A protein and the small-molecule ligand that binds it are described below.
Small molecule (SMILES): CC(=O)N[C@@H]1[C@@H](O)[C@H](O)[C@@H](CO)O[C@H]1O

Binding-site contacts:
Ligand atom O6 contacts residue GLY212 of chain 1.A at 3.4 Å.
Ligand atom C5 contacts residue GLY212 of chain 1.A at 4.3 Å.
Ligand atom C1 contacts residue ASN249 of chain 1.A at 1.4 Å.
Ligand atom C6 contacts residue LEU213 of chain 1.A at 4.3 Å (hydrophobic).
Ligand atom O5 contacts residue LEU213 of chain 1.A at 3.9 Å.
Ligand atom C8 contacts residue SER247 of chain 1.A at 3.6 Å.
Ligand atom C3 contacts residue ASN249 of chain 1.A at 3.8 Å.
Ligand atom C4 contacts residue ASN249 of chain 1.A at 4.2 Å.
Ligand atom C1 contacts residue GLY212 of chain 1.A at 4.4 Å.
Ligand atom C2 contacts residue ASN249 of chain 1.A at 2.4 Å.
Ligand atom O6 contacts residue LEU213 of chain 1.A at 3.4 Å (h-bond).
Ligand atom C8 contacts residue ASN249 of chain 1.A at 3.6 Å.
Ligand atom O5 contacts residue ASN249 of chain 1.A at 2.3 Å (h-bond).
Ligand atom C7 contacts residue ASN249 of chain 1.A at 3.4 Å.
Ligand atom C5 contacts residue ASN249 of chain 1.A at 3.6 Å.
Ligand atom O7 contacts residue ASN249 of chain 1.A at 4.1 Å.
Ligand atom C6 contacts residue GLY212 of chain 1.A at 3.7 Å.
Ligand atom N2 contacts residue ASN249 of chain 1.A at 3.0 Å (h-bond).
Ligand atom O5 contacts residue GLY212 of chain 1.A at 3.6 Å.

Sequence of chain 1.A:
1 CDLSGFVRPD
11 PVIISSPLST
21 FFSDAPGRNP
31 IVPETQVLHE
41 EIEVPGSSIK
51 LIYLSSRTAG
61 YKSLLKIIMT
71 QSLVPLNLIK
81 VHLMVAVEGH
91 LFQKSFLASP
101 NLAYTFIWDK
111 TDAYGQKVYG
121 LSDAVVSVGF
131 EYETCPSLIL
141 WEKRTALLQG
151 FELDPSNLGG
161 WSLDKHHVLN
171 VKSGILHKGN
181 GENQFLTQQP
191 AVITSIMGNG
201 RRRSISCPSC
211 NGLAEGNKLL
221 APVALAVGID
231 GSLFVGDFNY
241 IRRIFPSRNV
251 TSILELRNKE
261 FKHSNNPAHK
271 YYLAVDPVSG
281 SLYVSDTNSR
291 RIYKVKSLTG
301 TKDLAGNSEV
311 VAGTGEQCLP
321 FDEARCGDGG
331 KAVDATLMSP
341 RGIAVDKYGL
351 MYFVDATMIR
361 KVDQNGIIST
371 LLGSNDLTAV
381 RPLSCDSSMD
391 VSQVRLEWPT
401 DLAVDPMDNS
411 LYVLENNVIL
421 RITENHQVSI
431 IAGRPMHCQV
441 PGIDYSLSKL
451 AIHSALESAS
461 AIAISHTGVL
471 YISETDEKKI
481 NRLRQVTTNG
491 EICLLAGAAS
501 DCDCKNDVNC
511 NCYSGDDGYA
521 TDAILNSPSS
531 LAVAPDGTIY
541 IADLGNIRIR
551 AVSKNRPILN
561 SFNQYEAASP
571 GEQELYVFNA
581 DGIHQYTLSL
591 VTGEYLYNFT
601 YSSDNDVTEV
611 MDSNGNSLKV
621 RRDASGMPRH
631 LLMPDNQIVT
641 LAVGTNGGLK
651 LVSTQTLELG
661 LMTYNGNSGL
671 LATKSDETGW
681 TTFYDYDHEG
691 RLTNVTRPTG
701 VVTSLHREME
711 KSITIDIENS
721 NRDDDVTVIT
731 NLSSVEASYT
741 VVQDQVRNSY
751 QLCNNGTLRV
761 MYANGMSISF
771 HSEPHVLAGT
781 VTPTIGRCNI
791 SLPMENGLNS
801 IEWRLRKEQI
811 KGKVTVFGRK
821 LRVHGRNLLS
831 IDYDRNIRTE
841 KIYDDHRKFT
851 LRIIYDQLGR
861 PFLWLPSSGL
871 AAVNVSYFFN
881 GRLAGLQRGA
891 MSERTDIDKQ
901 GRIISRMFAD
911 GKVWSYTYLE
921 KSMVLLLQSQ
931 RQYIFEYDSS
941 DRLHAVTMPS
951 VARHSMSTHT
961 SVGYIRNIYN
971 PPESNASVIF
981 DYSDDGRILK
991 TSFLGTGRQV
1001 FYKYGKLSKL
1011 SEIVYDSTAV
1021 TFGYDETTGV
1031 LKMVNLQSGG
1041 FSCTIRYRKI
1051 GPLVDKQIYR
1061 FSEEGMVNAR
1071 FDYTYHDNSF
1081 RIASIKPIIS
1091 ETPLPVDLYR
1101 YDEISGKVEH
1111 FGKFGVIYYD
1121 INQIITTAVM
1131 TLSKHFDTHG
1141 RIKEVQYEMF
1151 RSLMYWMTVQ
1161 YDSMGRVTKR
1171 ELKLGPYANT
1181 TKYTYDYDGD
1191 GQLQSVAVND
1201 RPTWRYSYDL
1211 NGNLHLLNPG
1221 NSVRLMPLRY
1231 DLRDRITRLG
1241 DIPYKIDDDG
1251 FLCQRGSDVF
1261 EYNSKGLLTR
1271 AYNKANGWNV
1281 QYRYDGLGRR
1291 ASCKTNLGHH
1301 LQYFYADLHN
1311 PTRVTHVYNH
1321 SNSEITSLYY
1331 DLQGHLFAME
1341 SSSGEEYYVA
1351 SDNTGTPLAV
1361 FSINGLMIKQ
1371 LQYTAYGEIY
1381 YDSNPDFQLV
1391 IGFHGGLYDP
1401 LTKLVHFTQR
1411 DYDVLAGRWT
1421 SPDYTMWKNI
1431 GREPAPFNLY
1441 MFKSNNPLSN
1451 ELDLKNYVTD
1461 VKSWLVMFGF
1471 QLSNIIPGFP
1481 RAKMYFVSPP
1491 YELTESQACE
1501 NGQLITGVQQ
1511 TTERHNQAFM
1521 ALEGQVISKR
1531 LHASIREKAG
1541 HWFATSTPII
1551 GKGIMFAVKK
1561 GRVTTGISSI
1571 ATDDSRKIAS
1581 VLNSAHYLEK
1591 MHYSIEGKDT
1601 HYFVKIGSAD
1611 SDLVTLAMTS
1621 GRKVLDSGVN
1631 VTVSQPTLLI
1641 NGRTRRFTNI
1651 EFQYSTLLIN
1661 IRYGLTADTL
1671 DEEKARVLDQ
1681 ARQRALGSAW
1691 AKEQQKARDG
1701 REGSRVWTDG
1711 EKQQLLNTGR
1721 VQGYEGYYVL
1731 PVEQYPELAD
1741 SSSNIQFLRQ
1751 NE